Sequence of chain 1.H:
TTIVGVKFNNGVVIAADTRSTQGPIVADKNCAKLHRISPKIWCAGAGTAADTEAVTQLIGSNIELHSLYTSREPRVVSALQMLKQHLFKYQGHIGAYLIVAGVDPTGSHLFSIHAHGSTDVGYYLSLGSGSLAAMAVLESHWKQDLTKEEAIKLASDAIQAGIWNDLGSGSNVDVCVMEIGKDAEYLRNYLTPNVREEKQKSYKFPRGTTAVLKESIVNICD

Sequence of chain 1.I:
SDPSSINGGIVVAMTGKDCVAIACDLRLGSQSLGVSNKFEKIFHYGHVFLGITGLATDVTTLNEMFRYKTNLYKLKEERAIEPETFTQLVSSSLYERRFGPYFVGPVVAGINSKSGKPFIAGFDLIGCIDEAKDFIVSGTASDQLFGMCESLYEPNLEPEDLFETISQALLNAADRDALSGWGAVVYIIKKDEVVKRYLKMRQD

Binding-site contacts:
Ligand atom C7 contacts residue LEU126 of chain 1.I at 3.6 Å (hydrophobic).
Ligand atom C48 contacts residue GLY168 of chain 1.H at 3.3 Å.
Ligand atom O36 contacts residue SER20 of chain 1.H at 3.5 Å (h-bond).
Ligand atom C17 contacts residue THR21 of chain 1.H at 3.6 Å.
Ligand atom C20 contacts residue CYS129 of chain 1.I at 3.6 Å (hydrophobic).
Ligand atom C22 contacts residue ASP125 of chain 1.I at 3.3 Å.
Ligand atom C22 contacts residue PHE124 of chain 1.I at 3.6 Å (hydrophobic).
Ligand atom O47 contacts residue THR1 of chain 1.H at 3.6 Å (h-bond).
Ligand atom C27 contacts residue GLY47 of chain 1.H at 3.2 Å.
Ligand atom C35 contacts residue GLY47 of chain 1.H at 3.6 Å.
Ligand atom N26 contacts residue THR21 of chain 1.H at 3.4 Å (h-bond).
Ligand atom O47 contacts residue THR21 of chain 1.H at 3.3 Å (h-bond).
Ligand atom C38 contacts residue THR1 of chain 1.H at 2.3 Å.
Ligand atom C48 contacts residue THR21 of chain 1.H at 3.6 Å.
Ligand atom C29 contacts residue GLY47 of chain 1.H at 3.6 Å.
Ligand atom O25 contacts residue ALA49 of chain 1.H at 3.1 Å (h-bond).
Ligand atom O44 contacts residue GLY47 of chain 1.H at 3.2 Å (h-bond).
Ligand atom C46 contacts residue SER129 of chain 1.H at 3.7 Å.
Ligand atom C48 contacts residue THR1 of chain 1.H at 2.6 Å.
Ligand atom C46 contacts residue MES1 of chain 1.FA at 3.5 Å.
Ligand atom C39 contacts residue THR1 of chain 1.H at 2.4 Å.
Ligand atom C16 contacts residue ASP125 of chain 1.I at 3.2 Å.
Ligand atom C34 contacts residue MES1 of chain 1.FA at 3.3 Å.
Ligand atom C15 contacts residue THR21 of chain 1.H at 3.7 Å.
Ligand atom N37 contacts residue THR1 of chain 1.H at 3.6 Å (h-bond).
Ligand atom O36 contacts residue THR21 of chain 1.H at 3.4 Å (h-bond).
Ligand atom C46 contacts residue THR1 of chain 1.H at 2.5 Å.
Ligand atom C20 contacts residue ASP131 of chain 1.I at 3.3 Å.
Ligand atom N37 contacts residue GLY47 of chain 1.H at 3.0 Å (h-bond).
Ligand atom C45 contacts residue THR1 of chain 1.H at 1.5 Å.
Ligand atom C43 contacts residue THR1 of chain 1.H at 1.4 Å.
Ligand atom C33 contacts residue MES1 of chain 1.FA at 3.6 Å.
Ligand atom C42 contacts residue THR52 of chain 1.H at 3.7 Å.
Ligand atom C19 contacts residue SER20 of chain 1.H at 3.3 Å.
Ligand atom O44 contacts residue THR1 of chain 1.H at 2.4 Å (h-bond).
Ligand atom C21 contacts residue ASP131 of chain 1.I at 3.0 Å.
Ligand atom C42 contacts residue ALA49 of chain 1.H at 3.5 Å (hydrophobic).
Ligand atom C23 contacts residue GLN22 of chain 1.H at 3.6 Å.
Ligand atom O44 contacts residue MES1 of chain 1.FA at 2.5 Å (h-bond).
Ligand atom C28 contacts residue GLY47 of chain 1.H at 3.4 Å.

A small-molecule ligand and the protein it binds are described below.
Small molecule (SMILES): CC(C)C[C@H](NC(=O)[C@H](Cc1ccccc1)NC(=O)[C@H](CCC1CCCCC1)NC(=O)[C@H](Cc1ccccc1)N=[N+]=[N-])[C@@H](O)[C@H](C)CO